The small molecule below binds the protein below.
Small molecule (SMILES): CC(=O)N[C@H]1[C@H](O[C@H]2[C@H](O)[C@@H](NC(C)=O)CO[C@@H]2CO)O[C@H](CO)[C@@H](O)[C@@H]1O

Binding-site contacts:
Ligand atom C3 contacts residue ASN796 of chain 1.A at 3.8 Å.
Ligand atom C2 contacts residue ASN796 of chain 1.A at 2.5 Å.
Ligand atom C7 contacts residue ASN796 of chain 1.A at 4.0 Å.
Ligand atom C6 contacts residue GLN799 of chain 1.A at 4.2 Å.
Ligand atom C1 contacts residue SER798 of chain 1.A at 3.8 Å.
Ligand atom C4 contacts residue ASN796 of chain 1.A at 4.2 Å.
Ligand atom C6 contacts residue SER798 of chain 1.A at 4.3 Å.
Ligand atom O5 contacts residue ASN796 of chain 1.A at 2.4 Å (h-bond).
Ligand atom C5 contacts residue SER798 of chain 1.A at 3.6 Å.
Ligand atom C1 contacts residue ASN796 of chain 1.A at 1.4 Å.
Ligand atom C8 contacts residue GLN799 of chain 1.A at 4.4 Å.
Ligand atom C5 contacts residue ASN796 of chain 1.A at 3.6 Å.
Ligand atom O5 contacts residue SER798 of chain 1.A at 3.8 Å.
Ligand atom N2 contacts residue ASN796 of chain 1.A at 2.9 Å (h-bond).

Sequence of chain 1.A:
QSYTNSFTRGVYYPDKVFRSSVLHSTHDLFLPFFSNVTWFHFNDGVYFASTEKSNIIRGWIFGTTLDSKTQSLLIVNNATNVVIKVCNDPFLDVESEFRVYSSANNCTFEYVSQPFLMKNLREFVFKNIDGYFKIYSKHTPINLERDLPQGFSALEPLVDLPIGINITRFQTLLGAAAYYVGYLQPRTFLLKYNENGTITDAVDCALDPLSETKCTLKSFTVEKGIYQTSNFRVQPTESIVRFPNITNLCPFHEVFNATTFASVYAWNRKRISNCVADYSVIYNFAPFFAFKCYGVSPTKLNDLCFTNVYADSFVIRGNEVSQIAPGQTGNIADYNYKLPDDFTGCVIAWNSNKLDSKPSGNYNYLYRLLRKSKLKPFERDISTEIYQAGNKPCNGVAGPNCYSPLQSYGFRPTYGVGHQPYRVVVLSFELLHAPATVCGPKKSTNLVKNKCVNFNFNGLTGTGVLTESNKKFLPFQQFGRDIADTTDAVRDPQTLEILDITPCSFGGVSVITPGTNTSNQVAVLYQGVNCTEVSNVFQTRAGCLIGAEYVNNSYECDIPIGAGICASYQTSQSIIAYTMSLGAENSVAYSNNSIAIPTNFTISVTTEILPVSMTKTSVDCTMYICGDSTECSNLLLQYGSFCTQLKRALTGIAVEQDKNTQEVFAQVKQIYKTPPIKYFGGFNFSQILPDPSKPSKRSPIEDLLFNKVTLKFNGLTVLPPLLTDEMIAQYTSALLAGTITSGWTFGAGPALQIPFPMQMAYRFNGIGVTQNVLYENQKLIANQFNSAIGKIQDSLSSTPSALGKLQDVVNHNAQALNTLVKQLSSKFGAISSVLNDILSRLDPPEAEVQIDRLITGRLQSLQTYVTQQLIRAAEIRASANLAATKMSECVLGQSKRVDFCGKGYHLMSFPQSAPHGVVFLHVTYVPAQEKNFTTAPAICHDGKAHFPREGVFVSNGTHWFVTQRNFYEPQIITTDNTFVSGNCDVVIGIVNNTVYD